Sequence of chain 1.A:
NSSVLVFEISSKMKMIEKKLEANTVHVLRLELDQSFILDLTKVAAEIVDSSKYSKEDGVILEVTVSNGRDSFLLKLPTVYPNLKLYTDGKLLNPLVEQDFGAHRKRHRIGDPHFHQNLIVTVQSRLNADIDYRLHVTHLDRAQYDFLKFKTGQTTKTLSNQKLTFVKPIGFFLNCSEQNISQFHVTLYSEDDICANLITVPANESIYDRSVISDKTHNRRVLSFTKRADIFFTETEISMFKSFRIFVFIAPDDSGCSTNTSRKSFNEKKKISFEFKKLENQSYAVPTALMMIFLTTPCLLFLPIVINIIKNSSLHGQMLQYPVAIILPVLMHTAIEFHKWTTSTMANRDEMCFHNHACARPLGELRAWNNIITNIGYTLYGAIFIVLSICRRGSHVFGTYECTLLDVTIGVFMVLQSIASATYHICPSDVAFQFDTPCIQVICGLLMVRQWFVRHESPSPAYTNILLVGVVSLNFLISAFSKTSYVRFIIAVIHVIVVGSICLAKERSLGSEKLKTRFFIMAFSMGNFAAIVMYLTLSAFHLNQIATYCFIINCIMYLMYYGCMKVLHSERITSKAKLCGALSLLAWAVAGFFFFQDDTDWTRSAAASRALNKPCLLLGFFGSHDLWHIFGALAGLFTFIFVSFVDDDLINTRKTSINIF

Binding-site contacts:
Ligand atom C7 contacts residue ASN226 of chain 1.A at 3.4 Å.
Ligand atom C3 contacts residue ASN226 of chain 1.A at 4.0 Å.
Ligand atom C8 contacts residue GLN225 of chain 1.A at 4.0 Å.
Ligand atom O5 contacts residue ASN226 of chain 1.A at 2.7 Å (h-bond).
Ligand atom C2 contacts residue ASN226 of chain 1.A at 3.0 Å.
Ligand atom C8 contacts residue GLU224 of chain 1.A at 3.7 Å.
Ligand atom C8 contacts residue ASN226 of chain 1.A at 4.0 Å.
Ligand atom C1 contacts residue ASN226 of chain 1.A at 2.5 Å.
Ligand atom N2 contacts residue ASN226 of chain 1.A at 2.4 Å (h-bond).
Ligand atom O7 contacts residue ASN226 of chain 1.A at 4.2 Å.
Ligand atom N2 contacts residue GLU224 of chain 1.A at 4.5 Å.
Ligand atom C5 contacts residue ASN226 of chain 1.A at 4.1 Å.

The small molecule below binds the protein below.
Small molecule (SMILES): CC(=O)N[C@@H]1[C@@H](O)[C@H](O)[C@@H](CO)O[C@H]1O